The small molecule below binds the protein below.
Small molecule (SMILES): CC(=O)N[C@@H]1[C@@H](O)[C@H](O)[C@@H](CO)O[C@H]1O

Binding-site contacts:
Ligand atom C4 contacts residue ASN67 of chain 38.E at 4.2 Å.
Ligand atom N2 contacts residue ASN67 of chain 38.E at 3.3 Å (h-bond).
Ligand atom C7 contacts residue MET118 of chain 38.E at 3.8 Å (hydrophobic).
Ligand atom O7 contacts residue ASN67 of chain 38.E at 4.5 Å.
Ligand atom C2 contacts residue ASN67 of chain 38.E at 2.4 Å.
Ligand atom C1 contacts residue ASN67 of chain 38.E at 1.4 Å.
Ligand atom O5 contacts residue ASN67 of chain 38.E at 2.4 Å (h-bond).
Ligand atom O7 contacts residue MET118 of chain 38.E at 3.5 Å.
Ligand atom O3 contacts residue ASN67 of chain 38.E at 3.8 Å.
Ligand atom C5 contacts residue ASN67 of chain 38.E at 3.7 Å.
Ligand atom C3 contacts residue ASN67 of chain 38.E at 3.6 Å.
Ligand atom C8 contacts residue PHE90 of chain 38.E at 4.4 Å (hydrophobic).
Ligand atom C7 contacts residue ASN67 of chain 38.E at 3.8 Å.
Ligand atom O7 contacts residue ARG89 of chain 38.E at 4.2 Å.
Ligand atom C8 contacts residue ASN67 of chain 38.E at 3.6 Å.
Ligand atom C8 contacts residue MET118 of chain 38.E at 4.1 Å (hydrophobic).

Sequence of chain 38.E:
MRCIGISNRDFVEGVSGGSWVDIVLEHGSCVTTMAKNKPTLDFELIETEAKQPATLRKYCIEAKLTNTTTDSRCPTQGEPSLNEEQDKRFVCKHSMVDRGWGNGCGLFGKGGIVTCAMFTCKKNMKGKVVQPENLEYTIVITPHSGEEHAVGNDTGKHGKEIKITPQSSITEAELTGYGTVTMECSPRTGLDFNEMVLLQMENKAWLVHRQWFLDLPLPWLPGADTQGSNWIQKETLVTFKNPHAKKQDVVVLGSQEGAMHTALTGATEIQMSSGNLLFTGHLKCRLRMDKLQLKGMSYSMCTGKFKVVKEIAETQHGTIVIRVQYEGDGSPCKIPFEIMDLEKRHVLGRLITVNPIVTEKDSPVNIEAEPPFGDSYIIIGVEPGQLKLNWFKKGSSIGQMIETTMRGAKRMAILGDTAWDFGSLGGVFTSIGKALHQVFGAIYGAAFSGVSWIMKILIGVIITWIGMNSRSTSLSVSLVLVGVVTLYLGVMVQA